A protein and the small-molecule ligand that binds it are described below.
Small molecule (SMILES): O=C(O)CCc1ccc2c(c1)[N+]1=Cc3ccccc3O[Fe@@]13Oc1ccccc1C=[N+]23

Binding-site contacts:
Ligand atom CC2 contacts residue HIS20 of chain 1.B at 3.3 Å.
Ligand atom O2A contacts residue ARG177 of chain 1.B at 2.9 Å (salt-bridge).
Ligand atom CB contacts residue GLY135 of chain 1.B at 3.7 Å.
Ligand atom CB contacts residue VAL131 of chain 1.B at 3.5 Å (hydrophobic).
Ligand atom CC3 contacts residue GLY135 of chain 1.B at 3.6 Å.
Ligand atom CC1 contacts residue SER138 of chain 1.B at 3.5 Å.
Ligand atom CC2 contacts residue GLY135 of chain 1.B at 3.6 Å.
Ligand atom CB4 contacts residue ASN204 of chain 1.B at 3.6 Å.
Ligand atom NB contacts residue HIS20 of chain 1.B at 3.0 Å (h-bond).
Ligand atom CB4 contacts residue PHE208 of chain 1.B at 3.5 Å (hydrophobic).
Ligand atom CGA contacts residue ARG177 of chain 1.B at 3.6 Å.
Ligand atom O2A contacts residue LYS173 of chain 1.B at 3.4 Å.
Ligand atom CA5 contacts residue GLY139 of chain 1.B at 3.7 Å.
Ligand atom CB5 contacts residue ARG132 of chain 1.B at 3.8 Å.
Ligand atom NB contacts residue GLY135 of chain 1.B at 3.8 Å.
Ligand atom FE contacts residue HIS20 of chain 1.B at 2.3 Å.
Ligand atom O1A contacts residue LEU134 of chain 1.B at 3.8 Å.
Ligand atom CC6 contacts residue SER138 of chain 1.B at 3.4 Å.
Ligand atom CA3 contacts residue GLU24 of chain 1.B at 3.4 Å.
Ligand atom CA2 contacts residue GLU24 of chain 1.B at 3.0 Å.
Ligand atom NA contacts residue HIS20 of chain 1.B at 3.2 Å (h-bond).
Ligand atom CA1 contacts residue GLY139 of chain 1.B at 3.5 Å.
Ligand atom OB contacts residue GLU24 of chain 1.B at 3.3 Å (salt-bridge).
Ligand atom FE contacts residue GLU24 of chain 1.B at 2.2 Å.
Ligand atom O1A contacts residue ARG177 of chain 1.B at 2.9 Å (salt-bridge).
Ligand atom OA contacts residue GLU24 of chain 1.B at 2.6 Å (salt-bridge).
Ligand atom CA contacts residue GLY139 of chain 1.B at 3.7 Å.
Ligand atom CC1 contacts residue HIS20 of chain 1.B at 3.3 Å.
Ligand atom CA2 contacts residue GLY139 of chain 1.B at 3.6 Å.
Ligand atom CA1 contacts residue GLU24 of chain 1.B at 3.5 Å.
Ligand atom NA contacts residue GLU24 of chain 1.B at 3.3 Å (salt-bridge).
Ligand atom CA contacts residue SER138 of chain 1.B at 3.3 Å.
Ligand atom OB contacts residue HIS20 of chain 1.B at 3.1 Å (h-bond).
Ligand atom CC4 contacts residue LEU134 of chain 1.B at 3.8 Å (hydrophobic).
Ligand atom NA contacts residue SER138 of chain 1.B at 3.7 Å.
Ligand atom CB5 contacts residue ASN204 of chain 1.B at 3.5 Å.
Ligand atom CA contacts residue GLU24 of chain 1.B at 3.7 Å.
Ligand atom CA6 contacts residue GLY139 of chain 1.B at 3.5 Å.
Ligand atom CB6 contacts residue VAL131 of chain 1.B at 3.7 Å (hydrophobic).
Ligand atom CB contacts residue PHE201 of chain 1.B at 3.6 Å (hydrophobic).

Sequence of chain 1.B:
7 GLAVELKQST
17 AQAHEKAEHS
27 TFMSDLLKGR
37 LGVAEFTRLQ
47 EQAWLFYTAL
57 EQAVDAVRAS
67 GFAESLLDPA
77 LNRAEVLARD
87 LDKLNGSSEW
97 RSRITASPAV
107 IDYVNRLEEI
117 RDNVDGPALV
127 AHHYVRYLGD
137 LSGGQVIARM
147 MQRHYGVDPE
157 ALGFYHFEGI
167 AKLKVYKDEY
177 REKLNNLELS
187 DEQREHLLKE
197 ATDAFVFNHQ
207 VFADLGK